Binding-site contacts:
Ligand atom C1 contacts residue GLN169 of chain 1.C at 3.6 Å.
Ligand atom C5 contacts residue ASN178 of chain 1.C at 3.7 Å.
Ligand atom C2 contacts residue ASN178 of chain 1.C at 2.4 Å.
Ligand atom C7 contacts residue ASN178 of chain 1.C at 3.5 Å.
Ligand atom C7 contacts residue GLN169 of chain 1.C at 4.3 Å.
Ligand atom N2 contacts residue ASN178 of chain 1.C at 2.8 Å (h-bond).
Ligand atom C5 contacts residue GLN169 of chain 1.C at 3.0 Å.
Ligand atom O7 contacts residue GLN169 of chain 1.C at 3.3 Å (h-bond).
Ligand atom N2 contacts residue VAL171 of chain 1.C at 4.4 Å.
Ligand atom C7 contacts residue VAL171 of chain 1.C at 3.6 Å (hydrophobic).
Ligand atom O7 contacts residue ASN178 of chain 1.C at 3.8 Å.
Ligand atom O5 contacts residue ASN178 of chain 1.C at 2.4 Å (h-bond).
Ligand atom C1 contacts residue ASN178 of chain 1.C at 1.4 Å.
Ligand atom C3 contacts residue ASN178 of chain 1.C at 3.8 Å.
Ligand atom O5 contacts residue GLN169 of chain 1.C at 3.3 Å (h-bond).
Ligand atom C8 contacts residue VAL171 of chain 1.C at 3.6 Å (hydrophobic).
Ligand atom C4 contacts residue GLN169 of chain 1.C at 4.3 Å.
Ligand atom O7 contacts residue VAL171 of chain 1.C at 3.4 Å.
Ligand atom C4 contacts residue ASN178 of chain 1.C at 4.2 Å.
Ligand atom C6 contacts residue GLN169 of chain 1.C at 3.5 Å.

Sequence of chain 1.C:
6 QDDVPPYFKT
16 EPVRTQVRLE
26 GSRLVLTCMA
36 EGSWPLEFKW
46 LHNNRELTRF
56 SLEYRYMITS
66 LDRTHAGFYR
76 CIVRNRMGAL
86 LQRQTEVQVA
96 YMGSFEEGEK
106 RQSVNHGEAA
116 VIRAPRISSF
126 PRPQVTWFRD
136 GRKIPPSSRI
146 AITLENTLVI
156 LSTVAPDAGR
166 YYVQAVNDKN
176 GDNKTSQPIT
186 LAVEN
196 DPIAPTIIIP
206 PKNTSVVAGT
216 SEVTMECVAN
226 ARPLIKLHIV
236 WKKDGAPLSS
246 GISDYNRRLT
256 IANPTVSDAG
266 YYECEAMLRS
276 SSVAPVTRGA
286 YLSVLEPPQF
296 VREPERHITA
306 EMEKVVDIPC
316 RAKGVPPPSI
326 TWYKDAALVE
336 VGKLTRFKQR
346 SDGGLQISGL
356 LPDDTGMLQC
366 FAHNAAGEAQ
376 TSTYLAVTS

The protein below binds the small molecule below.
Small molecule (SMILES): CC(=O)N[C@@H]1[C@@H](O)[C@H](O)[C@@H](CO)O[C@H]1O